Sequence of chain 1.C:
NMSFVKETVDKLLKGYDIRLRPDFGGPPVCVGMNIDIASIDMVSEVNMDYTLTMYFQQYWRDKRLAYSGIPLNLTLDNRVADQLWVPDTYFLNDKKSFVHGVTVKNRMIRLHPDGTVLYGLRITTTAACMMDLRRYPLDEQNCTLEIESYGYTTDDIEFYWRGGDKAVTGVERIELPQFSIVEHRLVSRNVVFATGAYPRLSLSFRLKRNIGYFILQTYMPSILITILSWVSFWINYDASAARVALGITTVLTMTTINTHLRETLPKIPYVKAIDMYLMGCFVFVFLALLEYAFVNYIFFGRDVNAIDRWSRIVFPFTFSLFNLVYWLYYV

A protein and the small-molecule ligand that binds it are described below.
Small molecule (SMILES): NCCc1c[nH]cn1

Sequence of chain 1.B:
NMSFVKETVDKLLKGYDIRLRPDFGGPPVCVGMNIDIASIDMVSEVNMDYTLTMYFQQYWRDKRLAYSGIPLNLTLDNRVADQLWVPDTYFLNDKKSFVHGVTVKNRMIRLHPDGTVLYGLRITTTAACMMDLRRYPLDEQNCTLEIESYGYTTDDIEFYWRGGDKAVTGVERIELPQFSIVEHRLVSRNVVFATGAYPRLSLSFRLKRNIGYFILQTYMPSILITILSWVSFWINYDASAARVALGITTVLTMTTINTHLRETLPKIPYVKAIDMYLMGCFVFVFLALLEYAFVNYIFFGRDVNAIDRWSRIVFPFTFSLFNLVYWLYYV

Binding-site contacts:
Ligand atom N contacts residue TYR182 of chain 1.C at 2.9 Å (h-bond).
Ligand atom CA contacts residue TYR87 of chain 1.B at 4.5 Å (hydrophobic).
Ligand atom CB contacts residue TYR182 of chain 1.C at 3.9 Å (hydrophobic).
Ligand atom CD2 contacts residue PHE225 of chain 1.C at 4.0 Å (hydrophobic).
Ligand atom CE1 contacts residue ASP68 of chain 1.B at 4.2 Å.
Ligand atom CB contacts residue TYR87 of chain 1.B at 4.3 Å (hydrophobic).
Ligand atom CD2 contacts residue TYR87 of chain 1.B at 3.9 Å (hydrophobic).
Ligand atom CA contacts residue TYR182 of chain 1.C at 4.0 Å (hydrophobic).
Ligand atom NE2 contacts residue TYR87 of chain 1.B at 4.2 Å.
Ligand atom CD2 contacts residue ASP68 of chain 1.B at 3.6 Å.
Ligand atom N contacts residue GLU180 of chain 1.C at 3.9 Å.
Ligand atom NE2 contacts residue PHE225 of chain 1.C at 4.0 Å.
Ligand atom CG contacts residue TYR87 of chain 1.B at 4.2 Å (hydrophobic).
Ligand atom ND1 contacts residue GLN89 of chain 1.B at 4.0 Å.
Ligand atom CE1 contacts residue GLN89 of chain 1.B at 4.1 Å.
Ligand atom N contacts residue TYR122 of chain 1.C at 3.2 Å (h-bond).
Ligand atom CA contacts residue GLU180 of chain 1.C at 4.2 Å.
Ligand atom CA contacts residue PHE225 of chain 1.C at 4.2 Å (hydrophobic).
Ligand atom CA contacts residue TYR230 of chain 1.C at 4.5 Å (hydrophobic).
Ligand atom CG contacts residue THR227 of chain 1.C at 4.5 Å.
Ligand atom N contacts residue TYR230 of chain 1.C at 4.4 Å.
Ligand atom N contacts residue SER181 of chain 1.C at 3.4 Å (h-bond).
Ligand atom CE1 contacts residue THR227 of chain 1.C at 4.5 Å.
Ligand atom CA contacts residue TYR122 of chain 1.C at 3.5 Å (hydrophobic).
Ligand atom ND1 contacts residue THR227 of chain 1.C at 3.7 Å.
Ligand atom NE2 contacts residue ASP68 of chain 1.B at 3.1 Å (salt-bridge).